This small molecule binds to this protein.
Small molecule (SMILES): OCC1CCN(c2ncccc2Oc2ccc(Nc3nc4ccccc4[nH]3)cc2)CC1

Sequence of chain 2.B:
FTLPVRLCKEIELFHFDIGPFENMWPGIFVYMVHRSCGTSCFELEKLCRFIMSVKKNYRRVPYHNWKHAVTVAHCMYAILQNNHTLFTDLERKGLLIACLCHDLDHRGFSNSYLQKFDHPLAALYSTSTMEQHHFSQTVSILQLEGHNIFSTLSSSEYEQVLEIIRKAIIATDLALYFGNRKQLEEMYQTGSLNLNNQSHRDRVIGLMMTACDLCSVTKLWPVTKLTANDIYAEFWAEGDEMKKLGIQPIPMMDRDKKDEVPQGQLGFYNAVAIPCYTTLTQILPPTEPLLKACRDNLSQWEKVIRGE

Binding-site contacts:
Ligand atom O2 contacts residue THR234 of chain 2.B at 2.7 Å (h-bond).
Ligand atom C17 contacts residue GLU270 of chain 2.B at 3.6 Å.
Ligand atom N3 contacts residue MET262 of chain 2.B at 3.7 Å.
Ligand atom C3 contacts residue LEU224 of chain 2.B at 3.7 Å (hydrophobic).
Ligand atom C4 contacts residue ILE241 of chain 2.B at 3.4 Å (hydrophobic).
Ligand atom N4 contacts residue GLY274 of chain 2.B at 3.6 Å.
Ligand atom C13 contacts residue MET262 of chain 2.B at 3.7 Å (hydrophobic).
Ligand atom C17 contacts residue LYS267 of chain 2.B at 3.7 Å.
Ligand atom C19 contacts residue TYR73 of chain 2.B at 3.2 Å (hydrophobic).
Ligand atom C5 contacts residue ILE241 of chain 2.B at 3.5 Å (hydrophobic).
Ligand atom C11 contacts residue GLN275 of chain 2.B at 3.4 Å.
Ligand atom N3 contacts residue GLY274 of chain 2.B at 3.7 Å.
Ligand atom C14 contacts residue GLY274 of chain 2.B at 3.7 Å.
Ligand atom C14 contacts residue TYR242 of chain 2.B at 3.5 Å (hydrophobic).
Ligand atom C11 contacts residue PHE245 of chain 2.B at 3.5 Å (hydrophobic).
Ligand atom N4 contacts residue MET262 of chain 2.B at 3.8 Å.
Ligand atom C12 contacts residue GLY274 of chain 2.B at 3.8 Å.
Ligand atom N5 contacts residue TYR242 of chain 2.B at 2.7 Å (h-bond).
Ligand atom C16 contacts residue PRO261 of chain 2.B at 3.7 Å (hydrophobic).
Ligand atom C10 contacts residue GLN275 of chain 2.B at 3.5 Å.
Ligand atom C8 contacts residue PHE278 of chain 2.B at 3.5 Å (hydrophobic).
Ligand atom C12 contacts residue MET262 of chain 2.B at 3.6 Å (hydrophobic).
Ligand atom C6 contacts residue GLN275 of chain 2.B at 3.5 Å.
Ligand atom C18 contacts residue VAL271 of chain 2.B at 3.7 Å (hydrophobic).
Ligand atom N1 contacts residue LEU224 of chain 2.B at 3.5 Å.
Ligand atom C1 contacts residue PHE245 of chain 2.B at 3.6 Å (hydrophobic).
Ligand atom C7 contacts residue GLN275 of chain 2.B at 3.8 Å.
Ligand atom N1 contacts residue ILE241 of chain 2.B at 3.8 Å.
Ligand atom C12 contacts residue TYR242 of chain 2.B at 3.8 Å (hydrophobic).
Ligand atom C24 contacts residue THR237 of chain 2.B at 3.8 Å.
Ligand atom C24 contacts residue ALA238 of chain 2.B at 3.5 Å (hydrophobic).
Ligand atom C20 contacts residue TYR73 of chain 2.B at 3.6 Å (hydrophobic).
Ligand atom C14 contacts residue MET262 of chain 2.B at 3.7 Å (hydrophobic).
Ligand atom C9 contacts residue MET262 of chain 2.B at 3.8 Å (hydrophobic).
Ligand atom C24 contacts residue THR234 of chain 2.B at 3.6 Å.
Ligand atom C10 contacts residue MET262 of chain 2.B at 3.6 Å (hydrophobic).
Ligand atom C7 contacts residue PHE278 of chain 2.B at 3.5 Å (hydrophobic).
Ligand atom C10 contacts residue TYR242 of chain 2.B at 3.2 Å (hydrophobic).
Ligand atom C13 contacts residue GLY274 of chain 2.B at 3.6 Å.
Ligand atom C17 contacts residue PRO261 of chain 2.B at 3.6 Å (hydrophobic).